Binding-site contacts:
Ligand atom O5 contacts residue ASN140 of chain 1.B at 2.1 Å (h-bond).
Ligand atom C7 contacts residue ASN140 of chain 1.B at 3.5 Å.
Ligand atom C4 contacts residue ASN140 of chain 1.B at 4.1 Å.
Ligand atom C2 contacts residue ASN140 of chain 1.B at 2.5 Å.
Ligand atom O7 contacts residue ASN140 of chain 1.B at 3.3 Å (h-bond).
Ligand atom C1 contacts residue ASN140 of chain 1.B at 1.4 Å.
Ligand atom C3 contacts residue ASN140 of chain 1.B at 3.8 Å.
Ligand atom C5 contacts residue ASN140 of chain 1.B at 3.5 Å.
Ligand atom N2 contacts residue ASN140 of chain 1.B at 3.1 Å (h-bond).
Ligand atom C6 contacts residue ASN140 of chain 1.B at 4.4 Å.

Sequence of chain 1.B:
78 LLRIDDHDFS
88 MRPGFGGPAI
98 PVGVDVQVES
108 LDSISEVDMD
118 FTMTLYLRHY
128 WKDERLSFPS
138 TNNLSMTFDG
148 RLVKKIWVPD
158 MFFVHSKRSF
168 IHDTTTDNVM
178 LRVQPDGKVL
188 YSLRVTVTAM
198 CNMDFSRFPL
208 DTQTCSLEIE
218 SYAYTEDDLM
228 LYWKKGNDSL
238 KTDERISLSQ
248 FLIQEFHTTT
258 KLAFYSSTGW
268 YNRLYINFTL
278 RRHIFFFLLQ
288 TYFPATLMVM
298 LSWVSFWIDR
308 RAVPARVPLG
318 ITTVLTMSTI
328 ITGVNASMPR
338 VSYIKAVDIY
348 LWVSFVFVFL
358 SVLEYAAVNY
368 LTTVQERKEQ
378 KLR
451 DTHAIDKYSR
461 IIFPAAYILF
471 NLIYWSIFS

The protein below binds the small molecule below.
Small molecule (SMILES): CC(=O)N[C@@H]1[C@@H](O)[C@H](O)[C@@H](CO)O[C@H]1O